Sequence of chain 39.C:
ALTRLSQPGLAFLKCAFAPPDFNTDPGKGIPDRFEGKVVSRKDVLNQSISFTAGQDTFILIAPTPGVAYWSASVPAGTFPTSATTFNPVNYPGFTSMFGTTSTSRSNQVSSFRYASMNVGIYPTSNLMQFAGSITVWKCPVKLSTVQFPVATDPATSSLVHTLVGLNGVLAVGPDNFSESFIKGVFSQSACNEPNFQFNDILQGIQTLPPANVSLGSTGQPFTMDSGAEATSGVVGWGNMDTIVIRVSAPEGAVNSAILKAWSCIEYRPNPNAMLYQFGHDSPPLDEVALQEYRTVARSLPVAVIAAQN

Sequence of chain 20.C:
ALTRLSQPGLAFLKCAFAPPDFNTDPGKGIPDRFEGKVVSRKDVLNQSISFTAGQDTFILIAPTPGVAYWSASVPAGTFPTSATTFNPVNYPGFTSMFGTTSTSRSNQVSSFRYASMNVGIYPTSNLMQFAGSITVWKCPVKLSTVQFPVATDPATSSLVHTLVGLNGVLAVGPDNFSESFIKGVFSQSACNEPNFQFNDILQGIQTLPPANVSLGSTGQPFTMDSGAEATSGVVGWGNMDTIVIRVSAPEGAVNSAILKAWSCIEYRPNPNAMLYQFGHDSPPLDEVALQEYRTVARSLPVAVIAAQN

Sequence of chain 20.F:
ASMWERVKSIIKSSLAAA

Binding-site contacts:
Ligand atom OP2 contacts residue LYS8 of chain 20.F at 3.8 Å.
Ligand atom N6 contacts residue U2 of chain 39.G at 2.6 Å (h-bond).
Ligand atom N3 contacts residue U1 of chain 39.G at 3.8 Å.
Ligand atom O2 contacts residue C6 of chain 39.G at 2.9 Å (h-bond).
Ligand atom O2' contacts residue LEU64 of chain 20.C at 3.9 Å.
Ligand atom O4 contacts residue A4 of chain 39.G at 2.6 Å (h-bond).
Ligand atom C4 contacts residue U1 of chain 39.G at 3.7 Å.
Ligand atom N3 contacts residue U1 of chain 39.G at 3.9 Å.
Ligand atom N3 contacts residue U2 of chain 39.G at 3.6 Å.
Ligand atom C4 contacts residue A4 of chain 39.G at 3.2 Å.
Ligand atom O4 contacts residue U5 of chain 39.G at 2.8 Å (h-bond).
Ligand atom O4 contacts residue U1 of chain 39.G at 2.8 Å (h-bond).
Ligand atom O2' contacts residue THR57 of chain 20.C at 3.2 Å.
Ligand atom C5 contacts residue U5 of chain 39.G at 3.9 Å.
Ligand atom C2 contacts residue U3 of chain 39.G at 3.8 Å.
Ligand atom N3 contacts residue A4 of chain 39.G at 3.8 Å.
Ligand atom OP1 contacts residue PHE76 of chain 20.C at 3.7 Å.
Ligand atom O2 contacts residue U1 of chain 39.G at 2.9 Å (h-bond).
Ligand atom C6 contacts residue U2 of chain 39.G at 3.4 Å.
Ligand atom N1 contacts residue U5 of chain 39.G at 3.7 Å.
Ligand atom OP1 contacts residue LYS68 of chain 20.C at 3.2 Å (salt-bridge).
Ligand atom OP1 contacts residue LYS8 of chain 20.F at 3.1 Å.
Ligand atom N3 contacts residue GLN61 of chain 20.C at 3.6 Å.
Ligand atom C2 contacts residue A4 of chain 39.G at 3.9 Å.
Ligand atom O2 contacts residue GLN61 of chain 20.C at 3.9 Å.
Ligand atom N1 contacts residue U3 of chain 39.G at 3.8 Å.
Ligand atom C2 contacts residue U2 of chain 39.G at 3.6 Å.
Ligand atom C2 contacts residue U1 of chain 39.G at 3.9 Å.
Ligand atom C4 contacts residue U5 of chain 39.G at 3.7 Å.
Ligand atom C2 contacts residue C6 of chain 39.G at 3.4 Å.
Ligand atom O2 contacts residue U2 of chain 39.G at 3.6 Å.
Ligand atom OP1 contacts residue LEU56 of chain 20.C at 2.8 Å.
Ligand atom N1 contacts residue U2 of chain 39.G at 2.8 Å.
Ligand atom C6 contacts residue A4 of chain 39.G at 3.7 Å.
Ligand atom C2 contacts residue GLN61 of chain 20.C at 3.9 Å.
Ligand atom N3 contacts residue U5 of chain 39.G at 3.6 Å.
Ligand atom OP1 contacts residue LYS12 of chain 20.F at 3.9 Å.
Ligand atom C6 contacts residue U5 of chain 39.G at 3.6 Å.
Ligand atom C5 contacts residue A4 of chain 39.G at 2.8 Å.
Ligand atom N3 contacts residue C6 of chain 39.G at 3.2 Å (h-bond).

This small molecule binds to this protein.
Small molecule (SMILES): Nc1ccn([C@@H]2O[C@H](CO[P](=O)(O)O[C@H]3[C@@H](O)[C@H](n4ccc(=O)[nH]c4=O)O[C@@H]3CO[P](=O)(O)O[C@H]3[C@@H](O)[C@H](n4cnc5c(N)ncnc54)O[C@@H]3CO)[C@@H](O[P](=O)(O)OC[C@H]3O[C@@H](n4ccc(=O)[nH]c4=O)[C@H](O)[C@@H]3O)[C@H]2O)c(=O)n1.O=c1ccn([C@@H]2O[C@H](CO[P](=O)(O)O[C@H]3[C@@H](O)[C@H](n4ccc(=O)[nH]c4=O)O[C@@H]3CO[P](=O)(O)O[C@H]3[C@@H](O)[C@H](n4ccc(=O)[nH]c4=O)O[C@@H]3CO)[C@@H](O)[C@H]2O)c(=O)[nH]1